Sequence of chain 1.A:
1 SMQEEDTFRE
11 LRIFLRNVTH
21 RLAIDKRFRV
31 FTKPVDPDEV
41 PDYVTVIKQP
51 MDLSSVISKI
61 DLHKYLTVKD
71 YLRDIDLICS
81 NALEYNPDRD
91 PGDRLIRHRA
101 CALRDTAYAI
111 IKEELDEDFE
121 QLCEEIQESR

This small molecule binds to this protein.
Small molecule (SMILES): CC(=O)c1csc(NC(=O)[C@@H](C)[NH3+])n1

Binding-site contacts:
Ligand atom O12 contacts residue ILE96 of chain 1.A at 4.1 Å.
Ligand atom O04 contacts residue ASN86 of chain 1.A at 4.5 Å.
Ligand atom C08 contacts residue ASN86 of chain 1.A at 4.0 Å.
Ligand atom N14 contacts residue ASN86 of chain 1.A at 4.2 Å.
Ligand atom C01 contacts residue ASP93 of chain 1.A at 4.4 Å.
Ligand atom C09 contacts residue VAL30 of chain 1.A at 3.8 Å (hydrophobic).
Ligand atom C06 contacts residue ILE96 of chain 1.A at 3.5 Å (hydrophobic).
Ligand atom C11 contacts residue TYR43 of chain 1.A at 4.3 Å (hydrophobic).
Ligand atom C13 contacts residue VAL30 of chain 1.A at 4.0 Å (hydrophobic).
Ligand atom C03 contacts residue ILE96 of chain 1.A at 3.8 Å (hydrophobic).
Ligand atom C06 contacts residue TYR85 of chain 1.A at 3.9 Å (hydrophobic).
Ligand atom N14 contacts residue ILE96 of chain 1.A at 4.4 Å.
Ligand atom C08 contacts residue VAL30 of chain 1.A at 4.2 Å (hydrophobic).
Ligand atom C08 contacts residue TYR85 of chain 1.A at 4.4 Å (hydrophobic).
Ligand atom N05 contacts residue ASN86 of chain 1.A at 2.5 Å (h-bond).
Ligand atom C11 contacts residue VAL30 of chain 1.A at 4.4 Å (hydrophobic).
Ligand atom N07 contacts residue ILE96 of chain 1.A at 3.7 Å.
Ligand atom C02 contacts residue ASN86 of chain 1.A at 3.5 Å.
Ligand atom N14 contacts residue GLY92 of chain 1.A at 4.3 Å.
Ligand atom N07 contacts residue TYR85 of chain 1.A at 3.6 Å.
Ligand atom N05 contacts residue TYR85 of chain 1.A at 3.9 Å.
Ligand atom C11 contacts residue ASN86 of chain 1.A at 4.1 Å.
Ligand atom C13 contacts residue TYR43 of chain 1.A at 4.2 Å (hydrophobic).
Ligand atom C03 contacts residue ASN86 of chain 1.A at 3.4 Å.
Ligand atom N05 contacts residue ILE96 of chain 1.A at 3.4 Å.
Ligand atom O04 contacts residue ILE96 of chain 1.A at 4.1 Å.
Ligand atom N14 contacts residue ASP93 of chain 1.A at 3.6 Å.
Ligand atom O12 contacts residue PHE31 of chain 1.A at 4.5 Å.
Ligand atom C09 contacts residue VAL35 of chain 1.A at 4.2 Å (hydrophobic).
Ligand atom S10 contacts residue ILE96 of chain 1.A at 4.4 Å.
Ligand atom N07 contacts residue ASN86 of chain 1.A at 3.1 Å (h-bond).
Ligand atom C02 contacts residue ASP93 of chain 1.A at 3.6 Å.
Ligand atom O12 contacts residue ALA82 of chain 1.A at 3.6 Å.
Ligand atom O12 contacts residue TYR43 of chain 1.A at 4.4 Å.
Ligand atom C06 contacts residue ASN86 of chain 1.A at 3.4 Å.
Ligand atom C13 contacts residue PHE31 of chain 1.A at 4.4 Å (hydrophobic).
Ligand atom O12 contacts residue ASN86 of chain 1.A at 3.4 Å (h-bond).
Ligand atom C08 contacts residue ILE96 of chain 1.A at 4.5 Å (hydrophobic).
Ligand atom C13 contacts residue VAL35 of chain 1.A at 3.8 Å (hydrophobic).
Ligand atom C02 contacts residue ILE96 of chain 1.A at 4.5 Å (hydrophobic).